Sequence of chain 1.A:
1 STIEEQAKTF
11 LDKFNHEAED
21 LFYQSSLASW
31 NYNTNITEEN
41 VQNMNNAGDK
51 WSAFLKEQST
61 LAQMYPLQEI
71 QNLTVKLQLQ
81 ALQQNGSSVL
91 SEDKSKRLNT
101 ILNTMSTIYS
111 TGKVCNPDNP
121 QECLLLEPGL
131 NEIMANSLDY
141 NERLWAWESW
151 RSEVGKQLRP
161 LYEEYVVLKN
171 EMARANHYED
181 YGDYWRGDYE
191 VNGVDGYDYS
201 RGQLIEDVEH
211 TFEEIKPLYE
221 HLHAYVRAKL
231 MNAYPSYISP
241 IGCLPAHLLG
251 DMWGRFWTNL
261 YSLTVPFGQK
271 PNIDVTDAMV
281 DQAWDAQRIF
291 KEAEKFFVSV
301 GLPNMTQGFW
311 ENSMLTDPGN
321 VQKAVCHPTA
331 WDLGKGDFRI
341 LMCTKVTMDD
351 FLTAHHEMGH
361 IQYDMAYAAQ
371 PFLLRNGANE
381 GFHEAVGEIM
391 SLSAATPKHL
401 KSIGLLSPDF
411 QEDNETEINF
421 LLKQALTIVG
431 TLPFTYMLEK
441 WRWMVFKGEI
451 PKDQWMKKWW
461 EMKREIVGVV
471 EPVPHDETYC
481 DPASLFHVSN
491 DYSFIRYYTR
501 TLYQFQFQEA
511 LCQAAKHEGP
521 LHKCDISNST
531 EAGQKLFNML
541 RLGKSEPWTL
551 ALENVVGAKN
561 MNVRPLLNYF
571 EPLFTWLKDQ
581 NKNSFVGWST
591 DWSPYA

Binding-site contacts:
Ligand atom N2 contacts residue ASN35 of chain 1.A at 2.9 Å (h-bond).
Ligand atom O6 contacts residue THR37 of chain 1.A at 3.3 Å.
Ligand atom O5 contacts residue ASN40 of chain 1.A at 3.9 Å.
Ligand atom O6 contacts residue GLU39 of chain 1.A at 3.5 Å (salt-bridge).
Ligand atom C1 contacts residue ASN35 of chain 1.A at 1.4 Å.
Ligand atom C8 contacts residue GLN322 of chain 1.A at 3.3 Å.
Ligand atom C7 contacts residue ASN35 of chain 1.A at 3.6 Å.
Ligand atom C2 contacts residue ASN35 of chain 1.A at 2.5 Å.
Ligand atom C6 contacts residue GLU39 of chain 1.A at 3.7 Å.
Ligand atom C1 contacts residue THR37 of chain 1.A at 4.0 Å.
Ligand atom C4 contacts residue ASN35 of chain 1.A at 4.2 Å.
Ligand atom O5 contacts residue THR37 of chain 1.A at 3.6 Å.
Ligand atom O7 contacts residue GLN322 of chain 1.A at 4.5 Å.
Ligand atom N2 contacts residue GLN322 of chain 1.A at 4.3 Å.
Ligand atom C7 contacts residue GLN322 of chain 1.A at 3.9 Å.
Ligand atom C5 contacts residue THR37 of chain 1.A at 4.0 Å.
Ligand atom O6 contacts residue ASN40 of chain 1.A at 4.2 Å.
Ligand atom C6 contacts residue THR37 of chain 1.A at 4.2 Å.
Ligand atom O7 contacts residue ASN35 of chain 1.A at 3.9 Å.
Ligand atom C3 contacts residue ASN35 of chain 1.A at 3.8 Å.
Ligand atom O5 contacts residue ASN35 of chain 1.A at 2.4 Å (h-bond).
Ligand atom C5 contacts residue ASN35 of chain 1.A at 3.7 Å.

A small-molecule ligand and the protein it binds are described below.
Small molecule (SMILES): CC(=O)N[C@@H]1[C@@H](O)[C@H](O)[C@@H](CO)O[C@H]1O